The protein below binds the small molecule below.
Small molecule (SMILES): CC(=O)N[C@@H]1[C@@H](O)[C@H](O)[C@@H](CO)O[C@H]1O

Binding-site contacts:
Ligand atom C5 contacts residue TRP364 of chain 1.C at 4.1 Å (hydrophobic).
Ligand atom O7 contacts residue ASN308 of chain 1.C at 3.8 Å.
Ligand atom C7 contacts residue ASN308 of chain 1.C at 3.6 Å.
Ligand atom C3 contacts residue ASN308 of chain 1.C at 3.8 Å.
Ligand atom C4 contacts residue ASN308 of chain 1.C at 4.2 Å.
Ligand atom O6 contacts residue TRP364 of chain 1.C at 4.4 Å.
Ligand atom C5 contacts residue ASN308 of chain 1.C at 3.7 Å.
Ligand atom O6 contacts residue ASN308 of chain 1.C at 4.5 Å.
Ligand atom C1 contacts residue ASN308 of chain 1.C at 1.4 Å.
Ligand atom C2 contacts residue ASN308 of chain 1.C at 2.5 Å.
Ligand atom N2 contacts residue ASN308 of chain 1.C at 2.9 Å (h-bond).
Ligand atom C1 contacts residue TRP364 of chain 1.C at 4.3 Å (hydrophobic).
Ligand atom C6 contacts residue TRP364 of chain 1.C at 4.3 Å (hydrophobic).
Ligand atom O5 contacts residue ASN308 of chain 1.C at 2.4 Å (h-bond).
Ligand atom O5 contacts residue TRP364 of chain 1.C at 4.2 Å.

Sequence of chain 1.C:
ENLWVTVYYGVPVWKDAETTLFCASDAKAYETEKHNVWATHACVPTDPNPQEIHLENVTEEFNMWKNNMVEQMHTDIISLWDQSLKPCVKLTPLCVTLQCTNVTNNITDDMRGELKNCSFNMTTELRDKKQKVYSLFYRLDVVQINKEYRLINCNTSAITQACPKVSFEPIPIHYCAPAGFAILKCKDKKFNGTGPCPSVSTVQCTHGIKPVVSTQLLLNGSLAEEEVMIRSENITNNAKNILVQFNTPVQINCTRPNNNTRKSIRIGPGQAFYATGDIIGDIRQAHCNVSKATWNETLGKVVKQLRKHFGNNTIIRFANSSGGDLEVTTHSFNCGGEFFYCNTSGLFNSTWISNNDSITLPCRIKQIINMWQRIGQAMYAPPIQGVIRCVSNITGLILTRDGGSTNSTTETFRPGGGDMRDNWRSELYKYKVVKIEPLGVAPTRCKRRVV